Sequence of chain 1.V:
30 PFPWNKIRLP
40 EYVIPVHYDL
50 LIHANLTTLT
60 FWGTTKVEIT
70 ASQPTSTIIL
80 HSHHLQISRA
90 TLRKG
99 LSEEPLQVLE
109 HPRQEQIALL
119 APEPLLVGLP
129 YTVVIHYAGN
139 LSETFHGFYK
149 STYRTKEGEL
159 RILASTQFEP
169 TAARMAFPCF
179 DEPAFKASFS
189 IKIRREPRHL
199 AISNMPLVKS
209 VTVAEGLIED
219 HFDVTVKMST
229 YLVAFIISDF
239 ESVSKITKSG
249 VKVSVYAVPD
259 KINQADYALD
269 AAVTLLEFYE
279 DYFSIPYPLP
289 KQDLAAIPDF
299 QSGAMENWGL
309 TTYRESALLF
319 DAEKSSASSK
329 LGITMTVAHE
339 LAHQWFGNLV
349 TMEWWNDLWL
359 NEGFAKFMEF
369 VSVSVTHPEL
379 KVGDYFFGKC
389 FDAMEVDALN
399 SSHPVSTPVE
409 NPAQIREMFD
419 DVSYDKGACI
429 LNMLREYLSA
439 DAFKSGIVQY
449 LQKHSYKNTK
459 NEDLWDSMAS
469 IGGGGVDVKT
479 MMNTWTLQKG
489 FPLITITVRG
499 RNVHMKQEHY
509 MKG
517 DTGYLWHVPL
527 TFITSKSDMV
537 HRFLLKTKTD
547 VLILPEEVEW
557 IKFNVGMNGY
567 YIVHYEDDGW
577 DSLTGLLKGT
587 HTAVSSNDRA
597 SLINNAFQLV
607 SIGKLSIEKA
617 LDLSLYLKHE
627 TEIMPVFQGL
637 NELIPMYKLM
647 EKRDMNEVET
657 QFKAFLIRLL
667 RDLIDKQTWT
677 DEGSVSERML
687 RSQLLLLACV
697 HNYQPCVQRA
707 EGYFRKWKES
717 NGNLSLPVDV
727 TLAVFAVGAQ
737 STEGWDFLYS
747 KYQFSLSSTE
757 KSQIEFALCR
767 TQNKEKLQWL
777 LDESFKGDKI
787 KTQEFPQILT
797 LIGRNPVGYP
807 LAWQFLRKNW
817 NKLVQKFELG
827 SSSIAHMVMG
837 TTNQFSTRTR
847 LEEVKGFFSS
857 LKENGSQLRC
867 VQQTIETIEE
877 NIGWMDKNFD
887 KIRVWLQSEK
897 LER

This small molecule binds to this protein.
Small molecule (SMILES): CC(=O)N[C@H]1[C@H](O[C@H]2[C@H](O)[C@@H](NC(C)=O)CO[C@@H]2CO)O[C@H](CO)[C@@H](O[C@@H]2O[C@H](CO)[C@@H](O)[C@H](O)[C@@H]2O)[C@@H]1O

Binding-site contacts:
Ligand atom C6 contacts residue THR57 of chain 1.V at 4.4 Å.
Ligand atom O7 contacts residue ASN54 of chain 1.V at 2.9 Å (h-bond).
Ligand atom C5 contacts residue THR56 of chain 1.V at 4.1 Å.
Ligand atom C7 contacts residue HIS52 of chain 1.V at 3.3 Å.
Ligand atom C8 contacts residue LEU215 of chain 1.V at 3.3 Å (hydrophobic).
Ligand atom C4 contacts residue ASN54 of chain 1.V at 4.3 Å.
Ligand atom C1 contacts residue ASN54 of chain 1.V at 1.4 Å.
Ligand atom N2 contacts residue GLU194 of chain 1.V at 3.2 Å (salt-bridge).
Ligand atom C3 contacts residue GLU194 of chain 1.V at 3.4 Å.
Ligand atom C7 contacts residue ALA53 of chain 1.V at 4.4 Å (hydrophobic).
Ligand atom O6 contacts residue GLY214 of chain 1.V at 4.3 Å.
Ligand atom O7 contacts residue ALA53 of chain 1.V at 3.6 Å.
Ligand atom C8 contacts residue GLU194 of chain 1.V at 3.7 Å.
Ligand atom O6 contacts residue THR57 of chain 1.V at 4.4 Å.
Ligand atom C7 contacts residue GLU194 of chain 1.V at 4.0 Å.
Ligand atom C5 contacts residue ASN54 of chain 1.V at 3.7 Å.
Ligand atom O3 contacts residue GLU194 of chain 1.V at 3.8 Å.
Ligand atom O5 contacts residue THR57 of chain 1.V at 4.1 Å.
Ligand atom O5 contacts residue ASN54 of chain 1.V at 2.5 Å (h-bond).
Ligand atom O7 contacts residue HIS52 of chain 1.V at 2.3 Å (h-bond).
Ligand atom C8 contacts residue HIS52 of chain 1.V at 3.6 Å.
Ligand atom C7 contacts residue LEU215 of chain 1.V at 4.3 Å (hydrophobic).
Ligand atom C8 contacts residue ARG193 of chain 1.V at 4.2 Å.
Ligand atom N2 contacts residue ASN54 of chain 1.V at 2.8 Å (h-bond).
Ligand atom C7 contacts residue ASN54 of chain 1.V at 3.2 Å.
Ligand atom N2 contacts residue HIS52 of chain 1.V at 4.5 Å.
Ligand atom O5 contacts residue THR56 of chain 1.V at 4.2 Å.
Ligand atom C3 contacts residue ASN54 of chain 1.V at 3.8 Å.
Ligand atom C2 contacts residue GLU194 of chain 1.V at 3.8 Å.
Ligand atom C2 contacts residue ASN54 of chain 1.V at 2.5 Å.
Ligand atom C1 contacts residue GLU194 of chain 1.V at 4.2 Å.
Ligand atom C1 contacts residue THR56 of chain 1.V at 4.3 Å.